Sequence of chain 1.B:
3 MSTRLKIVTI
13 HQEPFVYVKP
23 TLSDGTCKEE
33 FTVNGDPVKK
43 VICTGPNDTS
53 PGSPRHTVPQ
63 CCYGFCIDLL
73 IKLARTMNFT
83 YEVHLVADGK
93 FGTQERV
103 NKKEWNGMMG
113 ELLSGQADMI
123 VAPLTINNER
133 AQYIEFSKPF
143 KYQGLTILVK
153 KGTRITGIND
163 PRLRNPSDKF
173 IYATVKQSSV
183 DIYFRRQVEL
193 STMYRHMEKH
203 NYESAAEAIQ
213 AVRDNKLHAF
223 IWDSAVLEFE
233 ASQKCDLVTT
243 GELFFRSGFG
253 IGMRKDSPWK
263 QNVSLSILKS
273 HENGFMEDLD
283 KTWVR

Sequence of chain 1.A:
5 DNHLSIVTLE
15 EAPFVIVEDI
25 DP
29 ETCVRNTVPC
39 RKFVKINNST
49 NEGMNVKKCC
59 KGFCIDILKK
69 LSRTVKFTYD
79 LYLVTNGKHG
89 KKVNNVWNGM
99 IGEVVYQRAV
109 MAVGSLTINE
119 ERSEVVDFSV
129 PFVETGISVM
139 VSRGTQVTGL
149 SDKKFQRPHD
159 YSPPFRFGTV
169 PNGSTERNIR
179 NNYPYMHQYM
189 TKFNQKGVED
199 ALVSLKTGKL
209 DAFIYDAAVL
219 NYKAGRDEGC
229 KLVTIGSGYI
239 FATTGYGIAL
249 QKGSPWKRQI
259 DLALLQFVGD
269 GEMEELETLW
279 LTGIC

Binding-site contacts:
Ligand atom S8 contacts residue PHE130 of chain 1.A at 3.6 Å.
Ligand atom C2 contacts residue PRO129 of chain 1.A at 3.6 Å (hydrophobic).
Ligand atom C13 contacts residue TYR144 of chain 1.B at 3.5 Å (hydrophobic).
Ligand atom O12 contacts residue PRO129 of chain 1.A at 3.7 Å.
Ligand atom S8 contacts residue VAL131 of chain 1.A at 3.5 Å (h-bond).
Ligand atom F25 contacts residue PRO141 of chain 1.B at 3.7 Å.
Ligand atom C18 contacts residue TYR144 of chain 1.B at 3.7 Å (hydrophobic).
Ligand atom C19 contacts residue HIS273 of chain 1.B at 3.6 Å.
Ligand atom C1 contacts residue VAL128 of chain 1.A at 3.5 Å (hydrophobic).
Ligand atom F25 contacts residue LYS140 of chain 1.B at 3.7 Å.
Ligand atom F26 contacts residue GLY243 of chain 1.A at 3.3 Å.
Ligand atom N15 contacts residue GLU132 of chain 1.A at 3.3 Å.
Ligand atom C14 contacts residue TYR144 of chain 1.B at 3.6 Å (hydrophobic).
Ligand atom C20 contacts residue PRO141 of chain 1.B at 3.2 Å (hydrophobic).
Ligand atom C11 contacts residue PRO129 of chain 1.A at 3.5 Å (hydrophobic).
Ligand atom C11 contacts residue TYR144 of chain 1.B at 3.4 Å (hydrophobic).
Ligand atom F27 contacts residue PRO141 of chain 1.B at 3.3 Å.
Ligand atom C22 contacts residue THR242 of chain 1.A at 3.4 Å.
Ligand atom C4 contacts residue PRO129 of chain 1.A at 3.7 Å (hydrophobic).
Ligand atom F26 contacts residue THR242 of chain 1.A at 2.9 Å.
Ligand atom C6 contacts residue PRO129 of chain 1.A at 3.6 Å (hydrophobic).
Ligand atom C20 contacts residue HIS273 of chain 1.B at 3.3 Å.
Ligand atom F23 contacts residue THR242 of chain 1.A at 3.2 Å.
Ligand atom F23 contacts residue GLY243 of chain 1.A at 3.1 Å.
Ligand atom F23 contacts residue PRO129 of chain 1.A at 3.1 Å.
Ligand atom C28 contacts residue PHE130 of chain 1.A at 3.4 Å (hydrophobic).
Ligand atom C7 contacts residue TYR144 of chain 1.B at 3.6 Å (hydrophobic).
Ligand atom C1 contacts residue VAL266 of chain 1.A at 3.7 Å (hydrophobic).
Ligand atom C13 contacts residue PRO129 of chain 1.A at 3.6 Å (hydrophobic).
Ligand atom S8 contacts residue GLU132 of chain 1.A at 3.4 Å (salt-bridge).
Ligand atom C2 contacts residue LEU263 of chain 1.A at 3.7 Å (hydrophobic).
Ligand atom S8 contacts residue TYR144 of chain 1.B at 3.6 Å.
Ligand atom C9 contacts residue TYR144 of chain 1.B at 3.6 Å (hydrophobic).
Ligand atom C1 contacts residue PRO129 of chain 1.A at 3.5 Å (hydrophobic).
Ligand atom F25 contacts residue LEU270 of chain 1.B at 3.3 Å.
Ligand atom F27 contacts residue PRO129 of chain 1.A at 3.4 Å.
Ligand atom N3 contacts residue PRO129 of chain 1.A at 2.8 Å (h-bond).
Ligand atom C16 contacts residue THR242 of chain 1.A at 3.3 Å.
Ligand atom C17 contacts residue THR242 of chain 1.A at 3.5 Å.
Ligand atom N10 contacts residue TYR144 of chain 1.B at 3.4 Å.

A protein and the small-molecule ligand that binds it are described below.
Small molecule (SMILES): CCNC(=O)c1c(C)sc2nc(Cc3cccc(C(F)(F)F)c3F)cc(=O)n12